A small-molecule ligand and the protein it binds are described below.
Small molecule (SMILES): CC[C@H](C)[C@H](NC(=O)[C@H](C)N)C(=O)N[C@@H](CC(C)C)C(=O)N[C@@H](CC1=NC=NC1)C(=O)N[C@@H](CCCN=C(N)N)C(=O)N[C@@H](CC(C)C)C(=O)N[C@@H](CC(C)C)C(=O)N[C@H](C=O)CCC(N)=O

Sequence of chain 1.C:
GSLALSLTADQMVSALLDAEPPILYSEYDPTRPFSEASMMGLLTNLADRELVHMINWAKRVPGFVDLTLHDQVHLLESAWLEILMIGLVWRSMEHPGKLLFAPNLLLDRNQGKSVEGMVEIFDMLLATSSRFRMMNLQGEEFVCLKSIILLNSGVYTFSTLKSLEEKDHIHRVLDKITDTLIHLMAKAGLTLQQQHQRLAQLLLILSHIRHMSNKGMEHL

Binding-site contacts:
Ligand atom CD2 contacts residue HIS79 of chain 1.C at 4.2 Å.
Ligand atom CD2 contacts residue GLU86 of chain 1.C at 3.9 Å.
Ligand atom CD2 contacts residue LEU85 of chain 1.C at 4.3 Å (hydrophobic).
Ligand atom OE1 contacts residue LEU78 of chain 1.C at 4.2 Å.
Ligand atom CG contacts residue GLN81 of chain 1.C at 4.3 Å.
Ligand atom C contacts residue VAL82 of chain 1.C at 4.3 Å (hydrophobic).
Ligand atom O contacts residue LYS68 of chain 1.C at 3.1 Å (salt-bridge).
Ligand atom CD2 contacts residue ILE64 of chain 1.C at 3.9 Å (hydrophobic).
Ligand atom NE2 contacts residue LEU78 of chain 1.C at 4.0 Å.
Ligand atom CD2 contacts residue GLN81 of chain 1.C at 3.7 Å.
Ligand atom CD contacts residue LEU78 of chain 1.C at 3.8 Å (hydrophobic).
Ligand atom CD2 contacts residue VAL82 of chain 1.C at 3.9 Å (hydrophobic).
Ligand atom CG contacts residue LEU78 of chain 1.C at 4.3 Å (hydrophobic).
Ligand atom CB contacts residue LYS68 of chain 1.C at 4.4 Å.
Ligand atom CG contacts residue LEU78 of chain 1.C at 3.6 Å (hydrophobic).
Ligand atom N contacts residue VAL82 of chain 1.C at 4.0 Å.
Ligand atom CG contacts residue ILE64 of chain 1.C at 4.1 Å (hydrophobic).
Ligand atom ND1 contacts residue VAL82 of chain 1.C at 3.8 Å.
Ligand atom O contacts residue ILE64 of chain 1.C at 3.5 Å.
Ligand atom CA contacts residue LEU78 of chain 1.C at 4.1 Å (hydrophobic).
Ligand atom C contacts residue ILE64 of chain 1.C at 4.0 Å (hydrophobic).
Ligand atom ND1 contacts residue LEU78 of chain 1.C at 3.6 Å.
Ligand atom CA contacts residue LYS68 of chain 1.C at 3.8 Å.
Ligand atom CD1 contacts residue VAL82 of chain 1.C at 3.3 Å (hydrophobic).
Ligand atom O contacts residue VAL82 of chain 1.C at 4.3 Å.
Ligand atom CD1 contacts residue LEU78 of chain 1.C at 4.2 Å (hydrophobic).
Ligand atom NE2 contacts residue LEU78 of chain 1.C at 4.2 Å.
Ligand atom CD1 contacts residue ILE64 of chain 1.C at 3.3 Å (hydrophobic).
Ligand atom CE1 contacts residue HIS79 of chain 1.C at 3.3 Å.
Ligand atom NE2 contacts residue HIS79 of chain 1.C at 3.0 Å (h-bond).
Ligand atom CA contacts residue VAL82 of chain 1.C at 4.0 Å (hydrophobic).
Ligand atom CD1 contacts residue GLN81 of chain 1.C at 4.3 Å.
Ligand atom CB contacts residue LEU78 of chain 1.C at 3.7 Å (hydrophobic).
Ligand atom C contacts residue LYS68 of chain 1.C at 4.1 Å.
Ligand atom CB contacts residue LEU78 of chain 1.C at 3.4 Å (hydrophobic).
Ligand atom CD2 contacts residue LYS68 of chain 1.C at 3.6 Å.
Ligand atom CB contacts residue ILE64 of chain 1.C at 3.7 Å (hydrophobic).
Ligand atom C contacts residue LEU78 of chain 1.C at 4.2 Å (hydrophobic).
Ligand atom N contacts residue LEU78 of chain 1.C at 4.0 Å.
Ligand atom CE1 contacts residue LEU78 of chain 1.C at 3.3 Å (hydrophobic).